The protein below binds the small molecule below.
Small molecule (SMILES): CC(=O)N[C@H]1[C@@H](O[P](=O)(O)O[P](=O)(O)OC[C@H]2O[C@@H](n3ccc(=O)[nH]c3=O)[C@H](O)[C@@H]2O)O[C@H](CO)[C@@H](O)[C@@H]1O

Binding-site contacts:
Ligand atom O1B contacts residue LYS158 of chain 1.B at 2.9 Å (salt-bridge).
Ligand atom O5B contacts residue GLY19 of chain 1.B at 3.3 Å (h-bond).
Ligand atom O4 contacts residue LEU209 of chain 1.B at 3.0 Å (h-bond).
Ligand atom O6' contacts residue GLY19 of chain 1.B at 2.9 Å (h-bond).
Ligand atom C5 contacts residue HIS153 of chain 1.B at 3.2 Å.
Ligand atom N3 contacts residue ASN17 of chain 1.B at 3.4 Å (h-bond).
Ligand atom O2 contacts residue THR214 of chain 1.B at 3.3 Å (h-bond).
Ligand atom O2' contacts residue HIS211 of chain 1.B at 3.3 Å.
Ligand atom N3 contacts residue THR214 of chain 1.B at 3.2 Å (h-bond).
Ligand atom O6' contacts residue ASN20 of chain 1.B at 3.2 Å (h-bond).
Ligand atom O2A contacts residue VAL236 of chain 1.B at 3.3 Å (h-bond).
Ligand atom O2' contacts residue GLU239 of chain 1.B at 2.7 Å (salt-bridge).
Ligand atom O7' contacts residue THR83 of chain 1.B at 3.1 Å (h-bond).
Ligand atom O3' contacts residue GLU231 of chain 1.B at 2.7 Å (salt-bridge).
Ligand atom O1A contacts residue HIS235 of chain 1.B at 2.9 Å (h-bond).
Ligand atom O4B contacts residue ARG22 of chain 1.B at 3.4 Å (salt-bridge).
Ligand atom O3' contacts residue GLY233 of chain 1.B at 3.0 Å (h-bond).
Ligand atom O4 contacts residue ILE181 of chain 1.B at 3.2 Å.
Ligand atom O4' contacts residue GLY233 of chain 1.B at 2.8 Å (h-bond).
Ligand atom O7' contacts residue GLY84 of chain 1.B at 3.4 Å.
Ligand atom O4' contacts residue GLN131 of chain 1.B at 3.0 Å (h-bond).
Ligand atom C3' contacts residue GLU231 of chain 1.B at 3.3 Å.
Ligand atom N2' contacts residue GLU231 of chain 1.B at 2.8 Å (salt-bridge).
Ligand atom O7' contacts residue GLY232 of chain 1.B at 3.3 Å (h-bond).
Ligand atom O3' contacts residue GLY232 of chain 1.B at 3.0 Å (h-bond).
Ligand atom O5' contacts residue ASN20 of chain 1.B at 3.0 Å (h-bond).
Ligand atom C2 contacts residue ASN17 of chain 1.B at 3.2 Å.
Ligand atom C8' contacts residue GLU231 of chain 1.B at 3.4 Å.
Ligand atom C7' contacts residue GLU231 of chain 1.B at 3.0 Å.
Ligand atom O3A contacts residue LYS158 of chain 1.B at 3.1 Å (salt-bridge).
Ligand atom N3 contacts residue LEU209 of chain 1.B at 2.9 Å (h-bond).
Ligand atom O3B contacts residue GLU239 of chain 1.B at 2.6 Å (salt-bridge).
Ligand atom O6' contacts residue THR23 of chain 1.B at 2.7 Å (h-bond).
Ligand atom O3B contacts residue ARG22 of chain 1.B at 3.0 Å (salt-bridge).
Ligand atom O2 contacts residue HIS211 of chain 1.B at 3.3 Å.
Ligand atom O4 contacts residue ALA208 of chain 1.B at 3.2 Å.
Ligand atom C2' contacts residue THR83 of chain 1.B at 3.2 Å.
Ligand atom O1B contacts residue ARG155 of chain 1.B at 2.7 Å (salt-bridge).
Ligand atom O2B contacts residue GLY19 of chain 1.B at 2.7 Å (h-bond).
Ligand atom O2 contacts residue ASN17 of chain 1.B at 2.9 Å (h-bond).

Sequence of chain 1.B:
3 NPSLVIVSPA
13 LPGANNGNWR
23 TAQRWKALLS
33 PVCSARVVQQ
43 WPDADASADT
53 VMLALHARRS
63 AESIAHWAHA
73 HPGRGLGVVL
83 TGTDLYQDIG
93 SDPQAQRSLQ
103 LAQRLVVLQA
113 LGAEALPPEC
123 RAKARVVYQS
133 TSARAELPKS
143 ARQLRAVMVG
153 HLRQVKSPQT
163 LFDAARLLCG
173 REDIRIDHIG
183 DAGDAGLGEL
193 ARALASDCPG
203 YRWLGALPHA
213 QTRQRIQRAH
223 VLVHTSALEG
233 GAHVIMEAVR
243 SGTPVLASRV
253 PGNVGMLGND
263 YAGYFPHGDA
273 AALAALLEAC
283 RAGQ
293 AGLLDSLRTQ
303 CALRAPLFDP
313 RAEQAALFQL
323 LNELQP